Binding-site contacts:
Ligand atom N contacts residue GLN48 of chain 1.A at 2.8 Å (h-bond).
Ligand atom NE1 contacts residue MET30 of chain 1.A at 2.9 Å (h-bond).
Ligand atom CZ3 contacts residue ILE37 of chain 1.A at 3.7 Å (hydrophobic).
Ligand atom CD2 contacts residue MET38 of chain 1.A at 3.5 Å (hydrophobic).
Ligand atom CA contacts residue GLN48 of chain 1.A at 3.5 Å.
Ligand atom CE1 contacts residue ILE37 of chain 1.A at 3.7 Å (hydrophobic).
Ligand atom CZ2 contacts residue MET30 of chain 1.A at 3.8 Å (hydrophobic).
Ligand atom CG contacts residue HIS49 of chain 1.A at 3.8 Å.
Ligand atom CZ2 contacts residue LEU33 of chain 1.A at 3.7 Å (hydrophobic).
Ligand atom CZ2 contacts residue GLY34 of chain 1.A at 3.6 Å.
Ligand atom CD2 contacts residue HIS49 of chain 1.A at 3.6 Å.
Ligand atom CB contacts residue VAL69 of chain 1.A at 3.8 Å (hydrophobic).
Ligand atom O contacts residue GLN48 of chain 1.A at 3.7 Å.
Ligand atom CD2 contacts residue PRO72 of chain 1.A at 3.5 Å (hydrophobic).
Ligand atom CD1 contacts residue MET30 of chain 1.A at 3.8 Å (hydrophobic).
Ligand atom CZ contacts residue ILE37 of chain 1.A at 3.5 Å (hydrophobic).
Ligand atom O contacts residue VAL69 of chain 1.A at 3.5 Å.
Ligand atom CB contacts residue GLN48 of chain 1.A at 3.5 Å.
Ligand atom N contacts residue TYR76 of chain 1.A at 3.0 Å (h-bond).
Ligand atom N contacts residue TYR76 of chain 1.A at 3.7 Å.
Ligand atom CA contacts residue TYR76 of chain 1.A at 3.5 Å (hydrophobic).
Ligand atom CA contacts residue GLN48 of chain 1.A at 3.3 Å.
Ligand atom CA contacts residue TYR76 of chain 1.A at 3.8 Å (hydrophobic).
Ligand atom CD1 contacts residue GLN48 of chain 1.A at 3.4 Å.
Ligand atom C contacts residue TYR76 of chain 1.A at 3.8 Å (hydrophobic).
Ligand atom CD2 contacts residue VAL69 of chain 1.A at 3.8 Å (hydrophobic).
Ligand atom CH2 contacts residue ILE37 of chain 1.A at 3.8 Å (hydrophobic).
Ligand atom CH2 contacts residue LEU33 of chain 1.A at 3.7 Å (hydrophobic).
Ligand atom CB contacts residue TYR43 of chain 1.A at 3.7 Å (hydrophobic).
Ligand atom CD2 contacts residue TYR76 of chain 1.A at 3.7 Å (hydrophobic).
Ligand atom CE2 contacts residue MET30 of chain 1.A at 3.7 Å (hydrophobic).
Ligand atom C contacts residue GLN48 of chain 1.A at 3.5 Å.
Ligand atom CE2 contacts residue GLY34 of chain 1.A at 3.7 Å.
Ligand atom NE1 contacts residue GLY34 of chain 1.A at 3.5 Å.
Ligand atom CE2 contacts residue HIS49 of chain 1.A at 3.6 Å.
Ligand atom CB contacts residue GLN48 of chain 1.A at 3.7 Å.
Ligand atom CE2 contacts residue GLY34 of chain 1.A at 3.8 Å.
Ligand atom CB contacts residue TYR76 of chain 1.A at 3.8 Å (hydrophobic).
Ligand atom CE2 contacts residue MET38 of chain 1.A at 3.5 Å (hydrophobic).
Ligand atom C contacts residue VAL69 of chain 1.A at 3.7 Å (hydrophobic).

Sequence of chain 1.A:
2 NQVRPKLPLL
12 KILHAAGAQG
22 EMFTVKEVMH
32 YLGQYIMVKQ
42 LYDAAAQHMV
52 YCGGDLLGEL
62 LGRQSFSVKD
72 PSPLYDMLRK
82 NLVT

A protein and the small-molecule ligand that binds it are described below.
Small molecule (SMILES): CC(C)C[C@H](NC(=O)[C@H](CC(N)=O)NC(=O)[C@H](CC1=c2ccccc2=NC1)NC(=O)[C@H](Cc1ccc(O)cc1)NC(=O)[C@H](CCC(=O)O)NC(=O)[C@H](C)NC(=O)[C@H](Cc1ccccc1)NC(=O)[C@H](CO)NC(=O)[C@@H](N)[C@@H](C)O)C(=O)N[C@@H](CC(C)C)C(=O)N[C@@H](CO)C(=O)N1CCC[C@H]1C(=O)O